Binding-site contacts:
Ligand atom O6 contacts residue GLU150 of chain 1.L at 3.3 Å.
Ligand atom C1 contacts residue ASN154 of chain 1.L at 1.4 Å.
Ligand atom C6 contacts residue GLU150 of chain 1.L at 3.7 Å.
Ligand atom C1 contacts residue THR156 of chain 1.L at 3.9 Å.
Ligand atom O5 contacts residue GLU150 of chain 1.L at 3.3 Å.
Ligand atom C7 contacts residue ASN154 of chain 1.L at 3.7 Å.
Ligand atom C7 contacts residue THR156 of chain 1.L at 4.0 Å.
Ligand atom C8 contacts residue ASN154 of chain 1.L at 3.3 Å.
Ligand atom C5 contacts residue GLU150 of chain 1.L at 4.1 Å.
Ligand atom N2 contacts residue ASN154 of chain 1.L at 3.0 Å (h-bond).
Ligand atom C3 contacts residue ASN154 of chain 1.L at 3.8 Å.
Ligand atom O5 contacts residue ASN154 of chain 1.L at 2.3 Å (h-bond).
Ligand atom C2 contacts residue ASN154 of chain 1.L at 2.4 Å.
Ligand atom C8 contacts residue THR156 of chain 1.L at 3.7 Å.
Ligand atom C4 contacts residue ASN154 of chain 1.L at 4.2 Å.
Ligand atom N2 contacts residue THR156 of chain 1.L at 3.5 Å.
Ligand atom C5 contacts residue ASN154 of chain 1.L at 3.7 Å.
Ligand atom O6 contacts residue ASN154 of chain 1.L at 4.4 Å.
Ligand atom C1 contacts residue GLU150 of chain 1.L at 4.1 Å.

The protein below binds the small molecule below.
Small molecule (SMILES): CC(=O)N[C@@H]1[C@@H](O)[C@H](O)[C@@H](CO)O[C@H]1O

Sequence of chain 1.L:
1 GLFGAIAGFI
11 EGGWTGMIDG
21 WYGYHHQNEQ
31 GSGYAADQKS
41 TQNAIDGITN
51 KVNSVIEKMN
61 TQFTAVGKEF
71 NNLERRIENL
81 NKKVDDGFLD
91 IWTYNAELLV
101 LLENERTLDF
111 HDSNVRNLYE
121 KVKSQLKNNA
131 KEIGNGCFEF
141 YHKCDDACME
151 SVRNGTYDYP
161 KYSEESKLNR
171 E